Sequence of chain 1.D:
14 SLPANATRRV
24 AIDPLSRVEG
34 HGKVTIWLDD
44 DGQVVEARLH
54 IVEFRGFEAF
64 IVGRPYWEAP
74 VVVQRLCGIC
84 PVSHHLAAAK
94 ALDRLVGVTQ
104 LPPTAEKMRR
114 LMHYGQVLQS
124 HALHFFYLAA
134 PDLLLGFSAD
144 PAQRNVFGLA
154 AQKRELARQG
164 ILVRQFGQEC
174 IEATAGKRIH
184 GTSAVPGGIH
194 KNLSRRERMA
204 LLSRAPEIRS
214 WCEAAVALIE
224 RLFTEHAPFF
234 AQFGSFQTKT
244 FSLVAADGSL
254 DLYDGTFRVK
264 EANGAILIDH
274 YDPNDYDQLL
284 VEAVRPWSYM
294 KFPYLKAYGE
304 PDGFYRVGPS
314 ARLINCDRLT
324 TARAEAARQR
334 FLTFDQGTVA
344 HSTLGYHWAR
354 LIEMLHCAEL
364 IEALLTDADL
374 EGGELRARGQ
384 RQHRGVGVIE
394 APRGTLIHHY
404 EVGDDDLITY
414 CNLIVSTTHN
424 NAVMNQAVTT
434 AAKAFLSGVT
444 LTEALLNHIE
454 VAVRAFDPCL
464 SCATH

Binding-site contacts:
Ligand atom O3 contacts residue LEU399 of chain 1.D at 3.3 Å.
Ligand atom C3 contacts residue CYS465 of chain 1.D at 3.2 Å (hydrophobic).
Ligand atom N1 contacts residue CYS462 of chain 1.D at 3.4 Å.
Ligand atom FE contacts residue CYS83 of chain 1.D at 2.4 Å.
Ligand atom C2 contacts residue 3NI1 of chain 1.P at 4.0 Å.
Ligand atom FE contacts residue 3NI1 of chain 1.P at 2.9 Å.
Ligand atom N2 contacts residue ARG396 of chain 1.D at 3.1 Å (salt-bridge).
Ligand atom N2 contacts residue ALA394 of chain 1.D at 3.4 Å.
Ligand atom C3 contacts residue HIS87 of chain 1.D at 3.8 Å.
Ligand atom N2 contacts residue PRO395 of chain 1.D at 3.3 Å.
Ligand atom C1 contacts residue CYS462 of chain 1.D at 2.8 Å (hydrophobic).
Ligand atom N1 contacts residue CYS465 of chain 1.D at 3.6 Å.
Ligand atom FE contacts residue CYS465 of chain 1.D at 2.4 Å.
Ligand atom C2 contacts residue CYS465 of chain 1.D at 4.1 Å (hydrophobic).
Ligand atom O3 contacts residue HIS87 of chain 1.D at 3.8 Å.
Ligand atom O3 contacts residue SER86 of chain 1.D at 3.4 Å.
Ligand atom C2 contacts residue ALA394 of chain 1.D at 3.6 Å (hydrophobic).
Ligand atom C1 contacts residue SER419 of chain 1.D at 3.4 Å.
Ligand atom N2 contacts residue CYS462 of chain 1.D at 3.3 Å (h-bond).
Ligand atom C1 contacts residue CYS83 of chain 1.D at 4.1 Å (hydrophobic).
Ligand atom C1 contacts residue VAL418 of chain 1.D at 3.8 Å (hydrophobic).
Ligand atom C2 contacts residue PRO395 of chain 1.D at 4.0 Å (hydrophobic).
Ligand atom O3 contacts residue CYS465 of chain 1.D at 4.1 Å.
Ligand atom C1 contacts residue 3NI1 of chain 1.P at 4.0 Å.
Ligand atom C2 contacts residue CYS462 of chain 1.D at 2.7 Å (hydrophobic).
Ligand atom C3 contacts residue CYS83 of chain 1.D at 3.2 Å (hydrophobic).
Ligand atom C2 contacts residue CYS83 of chain 1.D at 2.8 Å (hydrophobic).
Ligand atom FE contacts residue CYS462 of chain 1.D at 2.4 Å.
Ligand atom N1 contacts residue THR420 of chain 1.D at 3.4 Å (h-bond).
Ligand atom N2 contacts residue SER419 of chain 1.D at 4.1 Å.
Ligand atom O3 contacts residue ALA394 of chain 1.D at 3.4 Å.
Ligand atom C1 contacts residue CYS465 of chain 1.D at 3.0 Å (hydrophobic).
Ligand atom C3 contacts residue ALA394 of chain 1.D at 3.8 Å (hydrophobic).
Ligand atom C2 contacts residue SER419 of chain 1.D at 4.1 Å.
Ligand atom C2 contacts residue ARG396 of chain 1.D at 3.6 Å.
Ligand atom N1 contacts residue VAL418 of chain 1.D at 3.0 Å.
Ligand atom N1 contacts residue SER419 of chain 1.D at 2.7 Å (h-bond).
Ligand atom N2 contacts residue CYS83 of chain 1.D at 3.5 Å (h-bond).
Ligand atom C3 contacts residue CYS462 of chain 1.D at 4.1 Å (hydrophobic).
Ligand atom O3 contacts residue CYS83 of chain 1.D at 3.7 Å.

The protein below binds the small molecule below.
Small molecule (SMILES): N#C[Fe](=C=O)C#N